Binding-site contacts:
Ligand atom C1 contacts residue ASN577 of chain 1.A at 3.2 Å.
Ligand atom O7 contacts residue ASN577 of chain 1.A at 3.9 Å.
Ligand atom N2 contacts residue ASN577 of chain 1.A at 4.3 Å.
Ligand atom C2 contacts residue ASN577 of chain 1.A at 4.4 Å.
Ligand atom C7 contacts residue ASN577 of chain 1.A at 4.3 Å.
Ligand atom O5 contacts residue ASN577 of chain 1.A at 3.5 Å (h-bond).

The small molecule below binds the protein below.
Small molecule (SMILES): CC(=O)N[C@@H]1[C@@H](O)[C@H](O)[C@@H](CO)O[C@H]1O

Sequence of chain 1.A:
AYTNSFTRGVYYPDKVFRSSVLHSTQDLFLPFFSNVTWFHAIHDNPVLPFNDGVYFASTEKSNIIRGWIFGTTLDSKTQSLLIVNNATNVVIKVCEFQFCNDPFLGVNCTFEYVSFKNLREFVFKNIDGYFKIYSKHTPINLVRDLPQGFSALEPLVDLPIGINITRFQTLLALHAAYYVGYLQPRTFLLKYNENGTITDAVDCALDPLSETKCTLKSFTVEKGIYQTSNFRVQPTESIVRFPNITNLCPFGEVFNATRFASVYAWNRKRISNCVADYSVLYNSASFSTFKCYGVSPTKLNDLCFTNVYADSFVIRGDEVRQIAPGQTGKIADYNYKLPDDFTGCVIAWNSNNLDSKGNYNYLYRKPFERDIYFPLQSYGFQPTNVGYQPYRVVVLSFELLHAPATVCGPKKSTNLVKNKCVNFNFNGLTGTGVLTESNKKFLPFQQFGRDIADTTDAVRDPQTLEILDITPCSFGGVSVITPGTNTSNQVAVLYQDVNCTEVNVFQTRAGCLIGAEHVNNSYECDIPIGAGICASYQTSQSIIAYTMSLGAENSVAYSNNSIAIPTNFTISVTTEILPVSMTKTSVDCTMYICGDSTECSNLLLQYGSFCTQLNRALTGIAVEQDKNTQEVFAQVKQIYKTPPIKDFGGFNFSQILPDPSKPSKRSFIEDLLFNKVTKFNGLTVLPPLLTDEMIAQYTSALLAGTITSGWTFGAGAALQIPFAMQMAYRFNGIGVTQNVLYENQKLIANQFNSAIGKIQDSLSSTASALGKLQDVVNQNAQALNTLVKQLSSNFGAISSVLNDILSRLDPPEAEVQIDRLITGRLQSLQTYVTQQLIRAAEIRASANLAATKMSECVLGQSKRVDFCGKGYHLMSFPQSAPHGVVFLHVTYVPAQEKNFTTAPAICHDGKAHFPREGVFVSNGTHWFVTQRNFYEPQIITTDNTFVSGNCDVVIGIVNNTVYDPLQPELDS